Binding-site contacts:
Ligand atom N15 contacts residue LYS144 of chain 1.A at 3.3 Å (salt-bridge).
Ligand atom O17 contacts residue ASN170 of chain 1.A at 2.9 Å (h-bond).
Ligand atom C5 contacts residue PRO174 of chain 1.A at 3.8 Å (hydrophobic).
Ligand atom N15 contacts residue HIS142 of chain 1.A at 3.7 Å.
Ligand atom O18 contacts residue GLU199 of chain 1.A at 2.5 Å (salt-bridge).
Ligand atom N15 contacts residue ASP141 of chain 1.A at 3.6 Å.
Ligand atom C19 contacts residue TRP143 of chain 1.A at 3.4 Å (hydrophobic).
Ligand atom C29 contacts residue MET40 of chain 1.A at 3.6 Å (hydrophobic).
Ligand atom C26 contacts residue MET91 of chain 1.A at 3.1 Å (hydrophobic).
Ligand atom C8 contacts residue ASN170 of chain 1.A at 3.5 Å.
Ligand atom C11 contacts residue MET40 of chain 1.A at 3.6 Å (hydrophobic).
Ligand atom C23 contacts residue TRP143 of chain 1.A at 3.6 Å (hydrophobic).
Ligand atom C14 contacts residue LYS144 of chain 1.A at 3.5 Å.
Ligand atom O25 contacts residue HIS142 of chain 1.A at 3.5 Å.
Ligand atom C7 contacts residue PRO174 of chain 1.A at 3.8 Å (hydrophobic).
Ligand atom C4 contacts residue PRO174 of chain 1.A at 3.7 Å (hydrophobic).
Ligand atom C5 contacts residue TRP38 of chain 1.A at 3.8 Å (hydrophobic).
Ligand atom N27 contacts residue MET91 of chain 1.A at 3.5 Å.
Ligand atom C8 contacts residue GLU199 of chain 1.A at 3.2 Å.
Ligand atom C9 contacts residue GLU199 of chain 1.A at 3.1 Å.
Ligand atom C10 contacts residue ASN170 of chain 1.A at 3.2 Å.
Ligand atom O17 contacts residue MG1 of chain 1.B at 2.2 Å.
Ligand atom O17 contacts residue ASP141 of chain 1.A at 2.9 Å (salt-bridge).
Ligand atom C26 contacts residue TRP143 of chain 1.A at 3.4 Å (hydrophobic).
Ligand atom O18 contacts residue ASN170 of chain 1.A at 2.8 Å (h-bond).
Ligand atom O28 contacts residue ASN92 of chain 1.A at 3.2 Å (h-bond).
Ligand atom C14 contacts residue MET40 of chain 1.A at 3.5 Å (hydrophobic).
Ligand atom N27 contacts residue TRP143 of chain 1.A at 3.2 Å.
Ligand atom C10 contacts residue LYS144 of chain 1.A at 3.6 Å.
Ligand atom O17 contacts residue LYS144 of chain 1.A at 3.0 Å (salt-bridge).
Ligand atom C9 contacts residue MG1 of chain 1.B at 2.9 Å.
Ligand atom N22 contacts residue TRP143 of chain 1.A at 3.4 Å.
Ligand atom C9 contacts residue ASN170 of chain 1.A at 3.1 Å.
Ligand atom C30 contacts residue HIS142 of chain 1.A at 3.3 Å.
Ligand atom C30 contacts residue ASP141 of chain 1.A at 3.7 Å.
Ligand atom O18 contacts residue ASP169 of chain 1.A at 3.3 Å (salt-bridge).
Ligand atom C11 contacts residue LYS144 of chain 1.A at 3.6 Å.
Ligand atom C10 contacts residue MG1 of chain 1.B at 2.9 Å.
Ligand atom O18 contacts residue MG1 of chain 1.B at 2.1 Å.
Ligand atom O25 contacts residue TRP143 of chain 1.A at 3.8 Å.

Sequence of chain 1.A:
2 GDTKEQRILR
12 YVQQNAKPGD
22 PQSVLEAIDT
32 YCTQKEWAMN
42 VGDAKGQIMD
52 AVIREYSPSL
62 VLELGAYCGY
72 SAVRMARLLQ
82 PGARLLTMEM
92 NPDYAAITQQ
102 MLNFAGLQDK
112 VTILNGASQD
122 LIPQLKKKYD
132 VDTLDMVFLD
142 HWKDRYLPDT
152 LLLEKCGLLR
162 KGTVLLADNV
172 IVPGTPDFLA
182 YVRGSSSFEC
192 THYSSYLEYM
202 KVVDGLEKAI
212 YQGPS

The protein below binds the small molecule below.
Small molecule (SMILES): O=C(NCCNC(=O)c1cc(-c2ccc(F)cc2)cc(O)c1O)c1cc(O)ncn1